Binding-site contacts:
Ligand atom O6 contacts residue GLU37 of chain 1.C at 2.5 Å (salt-bridge).
Ligand atom O3 contacts residue GLN75 of chain 1.C at 4.1 Å.
Ligand atom C8 contacts residue GLN75 of chain 1.C at 3.7 Å.
Ligand atom C1 contacts residue GLU37 of chain 1.C at 3.4 Å.
Ligand atom O5 contacts residue GLU37 of chain 1.C at 3.2 Å.
Ligand atom C1 contacts residue ASN34 of chain 1.C at 1.4 Å.
Ligand atom C3 contacts residue ASN34 of chain 1.C at 3.8 Å.
Ligand atom C4 contacts residue ASN34 of chain 1.C at 4.0 Å.
Ligand atom N2 contacts residue ASN34 of chain 1.C at 3.2 Å (h-bond).
Ligand atom C7 contacts residue GLN75 of chain 1.C at 4.1 Å.
Ligand atom C6 contacts residue GLU37 of chain 1.C at 3.2 Å.
Ligand atom C2 contacts residue ASN34 of chain 1.C at 2.5 Å.
Ligand atom C2 contacts residue GLN75 of chain 1.C at 4.2 Å.
Ligand atom C5 contacts residue GLU37 of chain 1.C at 3.6 Å.
Ligand atom N2 contacts residue PHE39 of chain 1.C at 4.5 Å.
Ligand atom O7 contacts residue GLU37 of chain 1.C at 3.5 Å (salt-bridge).
Ligand atom C7 contacts residue ASN34 of chain 1.C at 4.3 Å.
Ligand atom C7 contacts residue GLU37 of chain 1.C at 4.1 Å.
Ligand atom O5 contacts residue ASN34 of chain 1.C at 2.2 Å (h-bond).
Ligand atom N2 contacts residue GLN75 of chain 1.C at 3.6 Å (h-bond).
Ligand atom C5 contacts residue ASN34 of chain 1.C at 3.5 Å.

Sequence of chain 1.C:
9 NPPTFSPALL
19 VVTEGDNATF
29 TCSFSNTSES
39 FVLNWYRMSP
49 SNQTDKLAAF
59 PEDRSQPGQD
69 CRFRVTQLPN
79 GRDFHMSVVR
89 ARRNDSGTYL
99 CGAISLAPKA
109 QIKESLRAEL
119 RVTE

The small molecule below binds the protein below.
Small molecule (SMILES): CC(=O)N[C@@H]1[C@@H](O)[C@H](O)[C@@H](CO)O[C@H]1O